Binding-site contacts:
Ligand atom C2 contacts residue ASN657 of chain 1.C at 2.5 Å.
Ligand atom N2 contacts residue ASN657 of chain 1.C at 2.9 Å (h-bond).
Ligand atom C8 contacts residue HIS655 of chain 1.C at 3.2 Å.
Ligand atom C1 contacts residue ASN657 of chain 1.C at 1.4 Å.
Ligand atom C4 contacts residue ASN657 of chain 1.C at 4.2 Å.
Ligand atom C7 contacts residue HIS655 of chain 1.C at 4.4 Å.
Ligand atom C8 contacts residue ASN657 of chain 1.C at 3.9 Å.
Ligand atom C3 contacts residue ASN657 of chain 1.C at 3.8 Å.
Ligand atom O7 contacts residue ASN657 of chain 1.C at 3.6 Å.
Ligand atom C5 contacts residue ASN657 of chain 1.C at 3.6 Å.
Ligand atom C7 contacts residue ASN657 of chain 1.C at 3.5 Å.
Ligand atom C8 contacts residue VAL656 of chain 1.C at 3.8 Å (hydrophobic).
Ligand atom O6 contacts residue ASN657 of chain 1.C at 4.4 Å.
Ligand atom O5 contacts residue ASN657 of chain 1.C at 2.3 Å (h-bond).

Sequence of chain 1.C:
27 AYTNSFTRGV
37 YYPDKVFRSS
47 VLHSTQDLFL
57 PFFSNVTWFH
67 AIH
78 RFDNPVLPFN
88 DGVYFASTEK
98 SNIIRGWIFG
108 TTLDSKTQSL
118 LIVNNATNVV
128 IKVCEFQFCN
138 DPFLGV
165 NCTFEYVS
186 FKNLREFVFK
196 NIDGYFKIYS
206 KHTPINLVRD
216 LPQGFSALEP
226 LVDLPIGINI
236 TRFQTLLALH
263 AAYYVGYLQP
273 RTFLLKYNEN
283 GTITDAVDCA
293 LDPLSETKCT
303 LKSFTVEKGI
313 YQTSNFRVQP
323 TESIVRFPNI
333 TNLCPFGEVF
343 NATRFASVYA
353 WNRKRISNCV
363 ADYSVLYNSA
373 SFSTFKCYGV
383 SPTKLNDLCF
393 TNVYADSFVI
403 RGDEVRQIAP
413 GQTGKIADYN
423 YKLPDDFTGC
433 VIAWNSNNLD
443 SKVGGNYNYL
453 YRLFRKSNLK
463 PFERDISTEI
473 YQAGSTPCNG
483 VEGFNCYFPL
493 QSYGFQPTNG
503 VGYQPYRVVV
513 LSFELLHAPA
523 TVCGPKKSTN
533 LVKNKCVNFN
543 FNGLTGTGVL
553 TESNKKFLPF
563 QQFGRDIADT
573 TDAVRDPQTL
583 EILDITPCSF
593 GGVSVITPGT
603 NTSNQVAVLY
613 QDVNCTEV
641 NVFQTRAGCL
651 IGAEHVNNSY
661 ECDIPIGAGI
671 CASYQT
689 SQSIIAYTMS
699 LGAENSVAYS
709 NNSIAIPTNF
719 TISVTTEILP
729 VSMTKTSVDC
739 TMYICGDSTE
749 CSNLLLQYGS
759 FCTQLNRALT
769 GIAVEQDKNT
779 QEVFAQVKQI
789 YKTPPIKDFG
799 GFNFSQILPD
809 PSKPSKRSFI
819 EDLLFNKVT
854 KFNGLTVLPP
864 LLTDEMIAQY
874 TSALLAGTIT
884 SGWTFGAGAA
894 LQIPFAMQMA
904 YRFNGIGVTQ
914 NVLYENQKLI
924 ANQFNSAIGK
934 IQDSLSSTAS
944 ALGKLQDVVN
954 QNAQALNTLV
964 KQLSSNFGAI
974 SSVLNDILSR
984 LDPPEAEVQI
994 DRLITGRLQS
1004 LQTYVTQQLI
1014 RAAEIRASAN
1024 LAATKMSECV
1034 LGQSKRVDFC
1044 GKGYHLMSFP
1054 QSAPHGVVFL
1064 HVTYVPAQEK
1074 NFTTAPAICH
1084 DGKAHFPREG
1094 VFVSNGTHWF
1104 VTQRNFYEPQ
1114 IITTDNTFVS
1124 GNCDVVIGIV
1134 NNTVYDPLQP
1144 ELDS

The small molecule below binds the protein below.
Small molecule (SMILES): CC(=O)N[C@@H]1[C@@H](O)[C@H](O)[C@@H](CO)O[C@H]1O